Binding-site contacts:
Ligand atom O2 contacts residue ILE269 of chain 1.F at 3.9 Å.
Ligand atom C4 contacts residue PHE304 of chain 1.F at 3.5 Å (hydrophobic).
Ligand atom C7 contacts residue PHE273 of chain 1.F at 3.4 Å (hydrophobic).
Ligand atom C13 contacts residue TYR98 of chain 1.F at 3.2 Å (hydrophobic).
Ligand atom N3 contacts residue PHE273 of chain 1.F at 3.5 Å.
Ligand atom C6 contacts residue PHE273 of chain 1.F at 3.4 Å (hydrophobic).
Ligand atom O1 contacts residue ILE269 of chain 1.F at 4.1 Å.
Ligand atom C14 contacts residue PHE291 of chain 1.F at 3.7 Å (hydrophobic).
Ligand atom C12 contacts residue TYR98 of chain 1.F at 3.6 Å (hydrophobic).
Ligand atom O1 contacts residue PHE304 of chain 1.F at 3.5 Å.
Ligand atom C21 contacts residue PHE291 of chain 1.F at 3.3 Å (hydrophobic).
Ligand atom N5 contacts residue PHE291 of chain 1.F at 3.6 Å.
Ligand atom C18 contacts residue PHE304 of chain 1.F at 3.5 Å (hydrophobic).
Ligand atom C18 contacts residue SER300 of chain 1.F at 3.7 Å.
Ligand atom C5 contacts residue PHE304 of chain 1.F at 3.4 Å (hydrophobic).
Ligand atom O3 contacts residue MET213 of chain 1.F at 3.8 Å.
Ligand atom C4 contacts residue PHE273 of chain 1.F at 4.0 Å (hydrophobic).
Ligand atom N2 contacts residue PHE304 of chain 1.F at 3.5 Å.
Ligand atom N1 contacts residue PHE304 of chain 1.F at 3.8 Å.
Ligand atom C12 contacts residue ILE269 of chain 1.F at 4.1 Å (hydrophobic).
Ligand atom C10 contacts residue ILE269 of chain 1.F at 4.1 Å (hydrophobic).
Ligand atom C3 contacts residue PHE273 of chain 1.F at 3.9 Å (hydrophobic).
Ligand atom N5 contacts residue THR148 of chain 1.F at 3.8 Å.
Ligand atom N4 contacts residue PHE304 of chain 1.F at 3.3 Å.
Ligand atom C2 contacts residue PHE304 of chain 1.F at 3.3 Å (hydrophobic).
Ligand atom O5 contacts residue THR148 of chain 1.F at 3.1 Å.
Ligand atom O1 contacts residue GLN301 of chain 1.F at 3.1 Å (h-bond).
Ligand atom C1 contacts residue PHE304 of chain 1.F at 3.7 Å (hydrophobic).
Ligand atom C14 contacts residue THR148 of chain 1.F at 3.7 Å.
Ligand atom N3 contacts residue PHE304 of chain 1.F at 3.4 Å.
Ligand atom O2 contacts residue PHE304 of chain 1.F at 3.7 Å.
Ligand atom C3 contacts residue PHE304 of chain 1.F at 3.4 Å (hydrophobic).
Ligand atom C2 contacts residue PHE273 of chain 1.F at 3.7 Å (hydrophobic).
Ligand atom O4 contacts residue THR148 of chain 1.F at 3.8 Å.
Ligand atom C18 contacts residue GLN301 of chain 1.F at 3.2 Å.
Ligand atom O5 contacts residue PHE291 of chain 1.F at 3.2 Å.
Ligand atom C5 contacts residue PHE273 of chain 1.F at 3.4 Å (hydrophobic).
Ligand atom C11 contacts residue ILE269 of chain 1.F at 4.1 Å (hydrophobic).
Ligand atom N4 contacts residue PHE273 of chain 1.F at 3.9 Å.
Ligand atom C6 contacts residue PHE304 of chain 1.F at 4.0 Å (hydrophobic).

The small molecule below binds the protein below.
Small molecule (SMILES): CCCc1nn(C)c2c(=O)[nH]c(-c3cc(S(=O)(=O)NC(=O)OC(C)C)ccc3OCC)nc12

Sequence of chain 1.F:
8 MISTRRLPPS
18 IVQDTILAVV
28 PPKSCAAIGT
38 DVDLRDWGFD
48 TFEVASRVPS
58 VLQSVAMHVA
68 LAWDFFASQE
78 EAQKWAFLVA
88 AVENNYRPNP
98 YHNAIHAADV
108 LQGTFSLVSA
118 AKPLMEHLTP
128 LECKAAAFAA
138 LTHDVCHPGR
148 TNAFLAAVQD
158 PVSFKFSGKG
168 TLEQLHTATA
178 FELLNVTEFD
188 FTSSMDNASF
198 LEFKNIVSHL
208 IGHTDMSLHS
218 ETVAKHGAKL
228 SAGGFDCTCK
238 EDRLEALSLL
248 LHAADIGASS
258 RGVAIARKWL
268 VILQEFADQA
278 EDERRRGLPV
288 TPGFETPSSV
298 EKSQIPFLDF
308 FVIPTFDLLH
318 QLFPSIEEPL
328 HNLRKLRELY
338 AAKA